Binding-site contacts:
Ligand atom C04 contacts residue GLY126 of chain 1.A at 3.1 Å.
Ligand atom C02 contacts residue SER127 of chain 1.A at 4.2 Å.
Ligand atom C04 contacts residue PHE283 of chain 1.A at 3.9 Å (hydrophobic).
Ligand atom N01 contacts residue GLY126 of chain 1.A at 3.8 Å.
Ligand atom F09 contacts residue ILE389 of chain 1.A at 3.8 Å.
Ligand atom F10 contacts residue DMS1 of chain 1.F at 3.9 Å.
Ligand atom N01 contacts residue ASP308 of chain 1.A at 2.7 Å (salt-bridge).
Ligand atom C12 contacts residue DMS1 of chain 1.F at 3.9 Å.
Ligand atom C03 contacts residue ASP308 of chain 1.A at 3.4 Å.
Ligand atom C11 contacts residue GLY169 of chain 1.A at 3.3 Å.
Ligand atom C03 contacts residue GLY126 of chain 1.A at 3.6 Å.
Ligand atom C04 contacts residue ASP308 of chain 1.A at 3.5 Å.
Ligand atom C05 contacts residue GLY126 of chain 1.A at 4.1 Å.
Ligand atom F08 contacts residue ILE393 of chain 1.A at 3.5 Å.
Ligand atom N01 contacts residue THR311 of chain 1.A at 3.7 Å.
Ligand atom C11 contacts residue DMS1 of chain 1.E at 3.7 Å.
Ligand atom F08 contacts residue ILE389 of chain 1.A at 4.1 Å.
Ligand atom N01 contacts residue ASP124 of chain 1.A at 2.8 Å (salt-bridge).
Ligand atom C07 contacts residue DMS1 of chain 1.E at 4.2 Å.
Ligand atom C02 contacts residue DMS1 of chain 1.F at 3.8 Å.
Ligand atom N01 contacts residue GLY310 of chain 1.A at 3.7 Å.
Ligand atom N01 contacts residue U1H1 of chain 1.G at 2.9 Å (h-bond).
Ligand atom C05 contacts residue PHE283 of chain 1.A at 3.9 Å (hydrophobic).
Ligand atom C02 contacts residue ASP124 of chain 1.A at 3.3 Å.
Ligand atom C05 contacts residue ASP308 of chain 1.A at 4.2 Å.
Ligand atom C12 contacts residue GLY169 of chain 1.A at 3.7 Å.
Ligand atom F09 contacts residue ILE393 of chain 1.A at 4.2 Å.
Ligand atom C12 contacts residue ASP308 of chain 1.A at 4.0 Å.
Ligand atom F08 contacts residue ILE391 of chain 1.A at 3.2 Å.
Ligand atom C02 contacts residue U1H1 of chain 1.G at 3.2 Å.
Ligand atom C02 contacts residue GLY126 of chain 1.A at 3.5 Å.
Ligand atom C03 contacts residue DMS1 of chain 1.F at 3.5 Å.
Ligand atom F09 contacts residue DMS1 of chain 1.E at 3.1 Å.
Ligand atom C12 contacts residue U1H1 of chain 1.G at 3.8 Å.
Ligand atom C04 contacts residue DMS1 of chain 1.F at 3.8 Å.
Ligand atom C02 contacts residue ASP308 of chain 1.A at 3.6 Å.
Ligand atom F09 contacts residue GLY169 of chain 1.A at 3.4 Å.
Ligand atom C05 contacts residue ILE306 of chain 1.A at 4.1 Å (hydrophobic).
Ligand atom C05 contacts residue DMS1 of chain 1.F at 4.1 Å.
Ligand atom C03 contacts residue U1H1 of chain 1.G at 4.0 Å.

Sequence of chain 1.A:
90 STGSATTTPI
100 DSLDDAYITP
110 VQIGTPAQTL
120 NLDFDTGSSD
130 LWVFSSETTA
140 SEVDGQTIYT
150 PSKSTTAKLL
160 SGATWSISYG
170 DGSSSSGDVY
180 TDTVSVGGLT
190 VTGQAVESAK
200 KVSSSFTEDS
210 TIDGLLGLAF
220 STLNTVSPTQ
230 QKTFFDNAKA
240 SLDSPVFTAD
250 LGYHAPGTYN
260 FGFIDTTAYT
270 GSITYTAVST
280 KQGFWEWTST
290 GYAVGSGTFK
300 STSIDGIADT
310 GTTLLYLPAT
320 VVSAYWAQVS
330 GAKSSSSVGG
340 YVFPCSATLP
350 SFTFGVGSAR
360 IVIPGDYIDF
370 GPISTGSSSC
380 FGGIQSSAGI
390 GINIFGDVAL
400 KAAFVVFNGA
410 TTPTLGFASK

A protein and the small-molecule ligand that binds it are described below.
Small molecule (SMILES): NCc1ccc(C(F)(F)F)cc1